This small molecule binds to this protein.
Small molecule (SMILES): [H]/N=C(\N)N1CCC[C@H](C(=O)NC[C@@H]2CCCN2C(=O)[C@H](CO)NS(=O)(=O)c2ccc3ccccc3c2)C1

Binding-site contacts:
Ligand atom N36 contacts residue ALA200 of chain 1.B at 3.0 Å (h-bond).
Ligand atom C5 contacts residue ASN95 of chain 1.B at 3.8 Å.
Ligand atom O17 contacts residue GLU202 of chain 1.B at 3.5 Å (salt-bridge).
Ligand atom N37 contacts residue CYS231 of chain 1.B at 3.7 Å.
Ligand atom O19 contacts residue GLY228 of chain 1.B at 3.1 Å (h-bond).
Ligand atom N36 contacts residue GLY230 of chain 1.B at 2.8 Å (h-bond).
Ligand atom C29 contacts residue SER226 of chain 1.B at 3.7 Å.
Ligand atom N36 contacts residue CYS231 of chain 1.B at 3.1 Å (h-bond).
Ligand atom N37 contacts residue GLY230 of chain 1.B at 2.8 Å (h-bond).
Ligand atom N36 contacts residue CYS201 of chain 1.B at 3.5 Å.
Ligand atom N37 contacts residue GLU202 of chain 1.B at 3.5 Å (salt-bridge).
Ligand atom O19 contacts residue TRP227 of chain 1.B at 3.1 Å.
Ligand atom C3 contacts residue TYR47 of chain 1.B at 3.6 Å (hydrophobic).
Ligand atom C34 contacts residue VAL225 of chain 1.B at 3.6 Å (hydrophobic).
Ligand atom N37 contacts residue GLY228 of chain 1.B at 3.5 Å (h-bond).
Ligand atom C25 contacts residue SER226 of chain 1.B at 3.8 Å.
Ligand atom C35 contacts residue GLY230 of chain 1.B at 3.3 Å.
Ligand atom C35 contacts residue CYS231 of chain 1.B at 3.7 Å (hydrophobic).
Ligand atom C33 contacts residue VAL225 of chain 1.B at 3.4 Å (hydrophobic).
Ligand atom O12 contacts residue GLU229 of chain 1.B at 3.5 Å.
Ligand atom C16 contacts residue GLY228 of chain 1.B at 3.5 Å.
Ligand atom N14 contacts residue GLY228 of chain 1.B at 2.7 Å (h-bond).
Ligand atom C21 contacts residue TRP50 of chain 1.B at 3.5 Å (hydrophobic).
Ligand atom C15 contacts residue GLY228 of chain 1.B at 3.5 Å.
Ligand atom C27 contacts residue HIS43 of chain 1.B at 3.8 Å.
Ligand atom O12 contacts residue GLY228 of chain 1.B at 3.3 Å (h-bond).
Ligand atom C32 contacts residue CYS201 of chain 1.B at 3.7 Å (hydrophobic).
Ligand atom C23 contacts residue TYR47 of chain 1.B at 3.7 Å (hydrophobic).
Ligand atom C25 contacts residue HIS43 of chain 1.B at 3.1 Å.
Ligand atom N26 contacts residue SER226 of chain 1.B at 2.7 Å (h-bond).
Ligand atom C29 contacts residue TRP227 of chain 1.B at 3.7 Å (hydrophobic).
Ligand atom C5 contacts residue LEU96 of chain 1.B at 3.7 Å (hydrophobic).
Ligand atom C22 contacts residue TYR47 of chain 1.B at 3.5 Å (hydrophobic).
Ligand atom C22 contacts residue TRP50 of chain 1.B at 3.7 Å (hydrophobic).
Ligand atom S11 contacts residue GLY228 of chain 1.B at 3.6 Å (h-bond).
Ligand atom C7 contacts residue TRP227 of chain 1.B at 2.8 Å (hydrophobic).
Ligand atom C8 contacts residue TRP227 of chain 1.B at 3.3 Å (hydrophobic).
Ligand atom N26 contacts residue HIS43 of chain 1.B at 3.1 Å.
Ligand atom C34 contacts residue SER226 of chain 1.B at 3.5 Å.
Ligand atom C27 contacts residue SER226 of chain 1.B at 3.3 Å.

Sequence of chain 1.B:
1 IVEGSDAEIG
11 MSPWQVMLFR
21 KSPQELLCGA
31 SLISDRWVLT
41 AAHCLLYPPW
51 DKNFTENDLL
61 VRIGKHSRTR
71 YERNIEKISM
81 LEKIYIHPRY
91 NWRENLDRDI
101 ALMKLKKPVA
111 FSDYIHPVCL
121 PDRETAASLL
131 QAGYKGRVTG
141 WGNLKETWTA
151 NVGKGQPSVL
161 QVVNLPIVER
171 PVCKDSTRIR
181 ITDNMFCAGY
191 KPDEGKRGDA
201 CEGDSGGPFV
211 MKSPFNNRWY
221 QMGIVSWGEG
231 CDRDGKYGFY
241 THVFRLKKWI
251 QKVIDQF